Binding-site contacts:
Ligand atom C1 contacts residue ASN111 of chain 6.B at 1.4 Å.
Ligand atom C1 contacts residue LEU213 of chain 6.B at 4.2 Å (hydrophobic).
Ligand atom O3 contacts residue ASP138 of chain 6.B at 2.9 Å (salt-bridge).
Ligand atom C5 contacts residue LEU213 of chain 6.B at 4.1 Å (hydrophobic).
Ligand atom C7 contacts residue ILE136 of chain 6.B at 3.9 Å (hydrophobic).
Ligand atom C2 contacts residue ASN111 of chain 6.B at 2.5 Å.
Ligand atom N2 contacts residue ASN111 of chain 6.B at 3.0 Å (h-bond).
Ligand atom C4 contacts residue ASN111 of chain 6.B at 4.2 Å.
Ligand atom O5 contacts residue ASN111 of chain 6.B at 2.3 Å (h-bond).
Ligand atom O7 contacts residue SER198 of chain 6.B at 3.9 Å.
Ligand atom O7 contacts residue ARG135 of chain 6.B at 3.6 Å (salt-bridge).
Ligand atom N2 contacts residue ASP138 of chain 6.B at 3.6 Å (salt-bridge).
Ligand atom C5 contacts residue ARG229 of chain 6.B at 4.1 Å.
Ligand atom C6 contacts residue LEU213 of chain 6.B at 3.6 Å (hydrophobic).
Ligand atom O4 contacts residue ARG229 of chain 6.B at 3.6 Å.
Ligand atom C6 contacts residue ARG229 of chain 6.B at 3.4 Å.
Ligand atom C1 contacts residue ILE112 of chain 6.B at 4.2 Å (hydrophobic).
Ligand atom O4 contacts residue ASP138 of chain 6.B at 4.1 Å.
Ligand atom O6 contacts residue ARG229 of chain 6.B at 3.8 Å.
Ligand atom C5 contacts residue THR113 of chain 6.B at 3.8 Å.
Ligand atom N2 contacts residue ILE136 of chain 6.B at 3.9 Å.
Ligand atom C7 contacts residue ARG135 of chain 6.B at 3.9 Å.
Ligand atom C8 contacts residue SER134 of chain 6.B at 3.3 Å.
Ligand atom C3 contacts residue SER198 of chain 6.B at 4.2 Å.
Ligand atom C5 contacts residue ASN111 of chain 6.B at 3.7 Å.
Ligand atom C6 contacts residue THR113 of chain 6.B at 3.8 Å.
Ligand atom C8 contacts residue ARG135 of chain 6.B at 3.5 Å.
Ligand atom C8 contacts residue ASP138 of chain 6.B at 4.0 Å.
Ligand atom C7 contacts residue ASN111 of chain 6.B at 3.4 Å.
Ligand atom C3 contacts residue ASN111 of chain 6.B at 3.7 Å.
Ligand atom C8 contacts residue ILE136 of chain 6.B at 3.8 Å (hydrophobic).
Ligand atom O6 contacts residue THR113 of chain 6.B at 3.3 Å.
Ligand atom O5 contacts residue LEU213 of chain 6.B at 3.3 Å.
Ligand atom C4 contacts residue ARG229 of chain 6.B at 3.7 Å.
Ligand atom O7 contacts residue ASN111 of chain 6.B at 3.1 Å (h-bond).
Ligand atom C8 contacts residue LEU137 of chain 6.B at 4.0 Å (hydrophobic).
Ligand atom C3 contacts residue ASP138 of chain 6.B at 3.6 Å.
Ligand atom C4 contacts residue SER198 of chain 6.B at 4.0 Å.
Ligand atom O5 contacts residue THR113 of chain 6.B at 4.0 Å.
Ligand atom C2 contacts residue SER198 of chain 6.B at 3.7 Å.

Sequence of chain 6.B:
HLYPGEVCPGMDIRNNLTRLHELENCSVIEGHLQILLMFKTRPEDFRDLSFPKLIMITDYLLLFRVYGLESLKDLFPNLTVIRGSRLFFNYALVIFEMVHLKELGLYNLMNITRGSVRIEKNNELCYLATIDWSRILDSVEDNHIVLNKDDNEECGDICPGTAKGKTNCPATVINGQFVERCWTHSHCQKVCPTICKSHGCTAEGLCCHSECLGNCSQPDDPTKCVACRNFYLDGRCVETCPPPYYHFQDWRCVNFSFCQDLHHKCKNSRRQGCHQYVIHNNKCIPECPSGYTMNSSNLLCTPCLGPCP

This small molecule binds to this protein.
Small molecule (SMILES): CC(=O)N[C@@H]1[C@@H](O)[C@H](O)[C@@H](CO)O[C@H]1O